A protein and the small-molecule ligand that binds it are described below.
Small molecule (SMILES): OC[C@H]1O[C@@H](O)[C@H](O)[C@@H](O)[C@@H]1O

Sequence of chain 2.A:
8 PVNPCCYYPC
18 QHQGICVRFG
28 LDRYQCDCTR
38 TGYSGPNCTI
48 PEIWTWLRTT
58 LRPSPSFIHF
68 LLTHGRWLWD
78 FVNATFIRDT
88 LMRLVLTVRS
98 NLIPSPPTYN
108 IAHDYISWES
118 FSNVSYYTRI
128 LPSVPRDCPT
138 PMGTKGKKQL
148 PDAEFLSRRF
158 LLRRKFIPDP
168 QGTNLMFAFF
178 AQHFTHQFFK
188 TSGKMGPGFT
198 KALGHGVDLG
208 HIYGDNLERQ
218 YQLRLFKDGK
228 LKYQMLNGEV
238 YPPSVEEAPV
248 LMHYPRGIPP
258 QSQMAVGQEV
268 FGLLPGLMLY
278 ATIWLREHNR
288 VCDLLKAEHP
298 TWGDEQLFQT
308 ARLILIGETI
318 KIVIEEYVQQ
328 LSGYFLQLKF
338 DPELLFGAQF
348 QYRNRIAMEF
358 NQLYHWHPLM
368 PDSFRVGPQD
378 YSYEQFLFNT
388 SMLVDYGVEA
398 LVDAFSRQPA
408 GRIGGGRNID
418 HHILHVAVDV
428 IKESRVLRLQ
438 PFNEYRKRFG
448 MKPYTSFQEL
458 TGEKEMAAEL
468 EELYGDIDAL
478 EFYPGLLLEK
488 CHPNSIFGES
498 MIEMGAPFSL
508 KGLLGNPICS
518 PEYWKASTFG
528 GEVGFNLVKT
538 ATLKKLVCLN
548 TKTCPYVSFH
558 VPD

Binding-site contacts:
Ligand atom C6 contacts residue SER63 of chain 2.A at 3.7 Å.
Ligand atom O5 contacts residue PHE64 of chain 2.A at 4.3 Å.
Ligand atom O5 contacts residue SER63 of chain 2.A at 4.3 Å.
Ligand atom C4 contacts residue SER63 of chain 2.A at 4.4 Å.
Ligand atom C3 contacts residue PHE67 of chain 2.A at 4.2 Å (hydrophobic).
Ligand atom O2 contacts residue PHE67 of chain 2.A at 4.2 Å.
Ligand atom O2 contacts residue PHE64 of chain 2.A at 4.0 Å.
Ligand atom C1 contacts residue PHE64 of chain 2.A at 4.2 Å (hydrophobic).
Ligand atom C2 contacts residue PHE67 of chain 2.A at 4.2 Å (hydrophobic).
Ligand atom C2 contacts residue PHE64 of chain 2.A at 4.0 Å (hydrophobic).
Ligand atom O3 contacts residue PHE67 of chain 2.A at 2.9 Å.
Ligand atom O1 contacts residue PHE64 of chain 2.A at 3.2 Å.
Ligand atom O6 contacts residue SER63 of chain 2.A at 3.5 Å.